A small-molecule ligand and the protein it binds are described below.
Small molecule (SMILES): Nc1ncnc2n[nH]cc12

Sequence of chain 1.A:
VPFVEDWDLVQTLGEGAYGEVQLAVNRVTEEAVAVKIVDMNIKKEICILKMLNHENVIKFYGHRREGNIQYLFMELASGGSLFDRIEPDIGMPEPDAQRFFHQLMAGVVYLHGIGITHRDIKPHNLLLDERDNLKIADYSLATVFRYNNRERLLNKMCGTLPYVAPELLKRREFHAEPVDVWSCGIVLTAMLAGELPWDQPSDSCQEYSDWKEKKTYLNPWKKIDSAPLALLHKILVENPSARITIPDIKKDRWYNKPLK

Binding-site contacts:
Ligand atom C1 contacts residue VAL23 of chain 1.A at 3.8 Å (hydrophobic).
Ligand atom C3 contacts residue ALA87 of chain 1.A at 4.1 Å (hydrophobic).
Ligand atom C1 contacts residue LEU15 of chain 1.A at 4.5 Å (hydrophobic).
Ligand atom C3 contacts residue ALA36 of chain 1.A at 3.5 Å (hydrophobic).
Ligand atom N3 contacts residue ALA36 of chain 1.A at 3.8 Å.
Ligand atom C2 contacts residue LEU86 of chain 1.A at 3.8 Å (hydrophobic).
Ligand atom C3 contacts residue GLU85 of chain 1.A at 3.7 Å.
Ligand atom C3 contacts residue LEU137 of chain 1.A at 3.6 Å (hydrophobic).
Ligand atom N2 contacts residue LEU137 of chain 1.A at 3.9 Å.
Ligand atom C2 contacts residue LEU137 of chain 1.A at 4.1 Å (hydrophobic).
Ligand atom C2 contacts residue ALA87 of chain 1.A at 3.4 Å (hydrophobic).
Ligand atom N4 contacts residue ILE68 of chain 1.A at 3.9 Å.
Ligand atom C5 contacts residue MET84 of chain 1.A at 4.4 Å (hydrophobic).
Ligand atom N4 contacts residue GLU85 of chain 1.A at 3.9 Å.
Ligand atom C2 contacts residue LEU15 of chain 1.A at 4.1 Å (hydrophobic).
Ligand atom N4 contacts residue LEU137 of chain 1.A at 4.2 Å.
Ligand atom C4 contacts residue LEU137 of chain 1.A at 3.4 Å (hydrophobic).
Ligand atom N2 contacts residue LEU15 of chain 1.A at 3.9 Å.
Ligand atom N1 contacts residue VAL23 of chain 1.A at 3.6 Å.
Ligand atom N5 contacts residue LEU137 of chain 1.A at 4.1 Å.
Ligand atom N4 contacts residue ALA36 of chain 1.A at 4.1 Å.
Ligand atom N1 contacts residue LEU15 of chain 1.A at 4.4 Å.
Ligand atom N5 contacts residue GLU85 of chain 1.A at 2.9 Å (salt-bridge).
Ligand atom N5 contacts residue ILE68 of chain 1.A at 3.9 Å.
Ligand atom C5 contacts residue VAL23 of chain 1.A at 4.2 Å (hydrophobic).
Ligand atom N5 contacts residue ALA36 of chain 1.A at 3.6 Å.
Ligand atom N3 contacts residue LEU86 of chain 1.A at 3.8 Å.
Ligand atom C2 contacts residue ALA36 of chain 1.A at 4.5 Å (hydrophobic).
Ligand atom C1 contacts residue LEU137 of chain 1.A at 3.5 Å (hydrophobic).
Ligand atom C4 contacts residue VAL23 of chain 1.A at 3.9 Å (hydrophobic).
Ligand atom N1 contacts residue LEU137 of chain 1.A at 3.9 Å.
Ligand atom N2 contacts residue ALA87 of chain 1.A at 4.3 Å.
Ligand atom N3 contacts residue ALA87 of chain 1.A at 3.1 Å (h-bond).
Ligand atom N4 contacts residue MET84 of chain 1.A at 4.0 Å.
Ligand atom N3 contacts residue LEU137 of chain 1.A at 4.0 Å.
Ligand atom N2 contacts residue VAL23 of chain 1.A at 4.3 Å.
Ligand atom C4 contacts residue ALA36 of chain 1.A at 4.1 Å (hydrophobic).
Ligand atom N3 contacts residue GLU85 of chain 1.A at 4.0 Å.
Ligand atom C5 contacts residue ALA36 of chain 1.A at 4.5 Å (hydrophobic).
Ligand atom C5 contacts residue LEU137 of chain 1.A at 3.8 Å (hydrophobic).